Binding-site contacts:
Ligand atom C5 contacts residue MET84 of chain 1.A at 3.7 Å (hydrophobic).
Ligand atom O2 contacts residue MET107 of chain 1.A at 3.5 Å.
Ligand atom F13 contacts residue ASP186 of chain 1.A at 3.5 Å.
Ligand atom C40 contacts residue VAL32 of chain 1.A at 3.8 Å (hydrophobic).
Ligand atom C16 contacts residue MET84 of chain 1.A at 3.7 Å (hydrophobic).
Ligand atom N10 contacts residue MET84 of chain 1.A at 3.5 Å (h-bond).
Ligand atom C9 contacts residue ASP186 of chain 1.A at 3.8 Å.
Ligand atom N34 contacts residue MET112 of chain 1.A at 3.3 Å (h-bond).
Ligand atom O19 contacts residue ASP186 of chain 1.A at 3.8 Å.
Ligand atom C5 contacts residue GLU80 of chain 1.A at 3.4 Å.
Ligand atom F13 contacts residue ALA185 of chain 1.A at 3.0 Å.
Ligand atom N27 contacts residue PHE187 of chain 1.A at 3.5 Å.
Ligand atom C16 contacts residue PHE164 of chain 1.A at 3.7 Å (hydrophobic).
Ligand atom N35 contacts residue MET112 of chain 1.A at 2.9 Å (h-bond).
Ligand atom C8 contacts residue GLU80 of chain 1.A at 3.7 Å.
Ligand atom C9 contacts residue MET84 of chain 1.A at 3.6 Å (hydrophobic).
Ligand atom O29 contacts residue PHE187 of chain 1.A at 3.6 Å.
Ligand atom C31 contacts residue PHE187 of chain 1.A at 3.6 Å (hydrophobic).
Ligand atom C4 contacts residue MET107 of chain 1.A at 3.8 Å (hydrophobic).
Ligand atom C1 contacts residue ALA61 of chain 1.A at 3.8 Å (hydrophobic).
Ligand atom F15 contacts residue ASP186 of chain 1.A at 3.4 Å.
Ligand atom C1 contacts residue LYS63 of chain 1.A at 3.6 Å.
Ligand atom O2 contacts residue LYS63 of chain 1.A at 3.7 Å.
Ligand atom N35 contacts residue TYR111 of chain 1.A at 3.5 Å.
Ligand atom C28 contacts residue PHE187 of chain 1.A at 3.4 Å (hydrophobic).
Ligand atom O19 contacts residue ALA185 of chain 1.A at 3.7 Å.
Ligand atom C1 contacts residue MET107 of chain 1.A at 3.4 Å (hydrophobic).
Ligand atom O21 contacts residue ALA185 of chain 1.A at 3.4 Å.
Ligand atom C11 contacts residue MET84 of chain 1.A at 3.5 Å (hydrophobic).
Ligand atom C36 contacts residue ALA61 of chain 1.A at 3.5 Å (hydrophobic).
Ligand atom O29 contacts residue VAL32 of chain 1.A at 3.5 Å.
Ligand atom F13 contacts residue ILE184 of chain 1.A at 3.5 Å.
Ligand atom C36 contacts residue MET112 of chain 1.A at 3.8 Å (hydrophobic).
Ligand atom C1 contacts residue THR109 of chain 1.A at 3.6 Å.
Ligand atom C16 contacts residue LEU87 of chain 1.A at 3.5 Å (hydrophobic).
Ligand atom O21 contacts residue ASP186 of chain 1.A at 2.9 Å (salt-bridge).
Ligand atom O21 contacts residue PHE187 of chain 1.A at 3.5 Å (h-bond).
Ligand atom F15 contacts residue HIS166 of chain 1.A at 3.5 Å.
Ligand atom C8 contacts residue ASP186 of chain 1.A at 3.5 Å.
Ligand atom C36 contacts residue ASP110 of chain 1.A at 3.7 Å.

A small-molecule ligand and the protein it binds are described below.
Small molecule (SMILES): COc1ccc2c(n1)C1(CCN(C(=O)c3ccc4[nH]ncc4c3)CC1)C(=O)N2CC(=O)N1CCC[C@H]1C(F)(F)F

Sequence of chain 1.A:
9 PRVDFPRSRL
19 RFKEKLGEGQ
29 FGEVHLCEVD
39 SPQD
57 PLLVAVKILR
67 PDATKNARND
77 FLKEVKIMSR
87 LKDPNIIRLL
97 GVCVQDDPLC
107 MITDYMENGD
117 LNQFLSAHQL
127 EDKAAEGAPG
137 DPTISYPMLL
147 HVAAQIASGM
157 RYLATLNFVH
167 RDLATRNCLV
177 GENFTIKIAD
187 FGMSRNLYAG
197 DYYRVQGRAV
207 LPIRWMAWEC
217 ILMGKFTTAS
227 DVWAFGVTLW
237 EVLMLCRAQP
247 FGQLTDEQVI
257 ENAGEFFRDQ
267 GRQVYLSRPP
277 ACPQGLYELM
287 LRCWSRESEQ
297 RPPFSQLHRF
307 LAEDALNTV